Sequence of chain 1.A:
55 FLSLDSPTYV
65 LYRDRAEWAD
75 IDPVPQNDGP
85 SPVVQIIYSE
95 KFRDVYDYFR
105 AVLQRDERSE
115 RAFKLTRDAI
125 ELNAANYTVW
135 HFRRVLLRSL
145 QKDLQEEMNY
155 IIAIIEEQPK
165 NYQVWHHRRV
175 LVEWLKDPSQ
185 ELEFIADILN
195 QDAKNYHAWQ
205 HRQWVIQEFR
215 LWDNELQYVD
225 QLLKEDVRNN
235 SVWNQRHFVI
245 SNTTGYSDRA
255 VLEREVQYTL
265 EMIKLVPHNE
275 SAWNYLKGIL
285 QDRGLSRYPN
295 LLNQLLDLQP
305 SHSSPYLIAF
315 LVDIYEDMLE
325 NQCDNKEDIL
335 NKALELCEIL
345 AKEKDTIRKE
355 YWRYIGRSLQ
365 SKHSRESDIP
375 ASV

Sequence of chain 1.B:
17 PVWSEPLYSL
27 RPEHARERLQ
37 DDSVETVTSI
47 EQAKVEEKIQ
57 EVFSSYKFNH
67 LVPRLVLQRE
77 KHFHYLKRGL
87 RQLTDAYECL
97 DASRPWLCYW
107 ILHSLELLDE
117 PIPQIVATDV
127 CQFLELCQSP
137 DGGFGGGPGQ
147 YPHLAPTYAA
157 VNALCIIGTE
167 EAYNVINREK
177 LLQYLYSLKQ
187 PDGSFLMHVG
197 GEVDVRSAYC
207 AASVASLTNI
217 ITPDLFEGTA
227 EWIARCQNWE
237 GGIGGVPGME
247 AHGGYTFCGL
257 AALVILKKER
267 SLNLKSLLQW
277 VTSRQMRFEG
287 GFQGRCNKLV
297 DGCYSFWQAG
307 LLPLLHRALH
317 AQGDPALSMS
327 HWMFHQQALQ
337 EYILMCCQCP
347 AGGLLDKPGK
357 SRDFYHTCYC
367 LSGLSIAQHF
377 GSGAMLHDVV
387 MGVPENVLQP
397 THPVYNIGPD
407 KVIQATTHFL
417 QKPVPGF

Binding-site contacts:
Ligand atom CG contacts residue SER99 of chain 1.B at 4.0 Å.
Ligand atom CD1 contacts residue FPP1 of chain 1.E at 4.0 Å.
Ligand atom CB contacts residue LEU96 of chain 1.B at 3.7 Å (hydrophobic).
Ligand atom CA contacts residue FAR1 of chain 1.G at 3.3 Å.
Ligand atom O contacts residue FPP1 of chain 1.E at 3.7 Å.
Ligand atom CB contacts residue FPP1 of chain 1.E at 3.8 Å.
Ligand atom CE contacts residue TRP106 of chain 1.B at 3.6 Å (hydrophobic).
Ligand atom SD contacts residue TRP102 of chain 1.B at 2.9 Å (h-bond).
Ligand atom C contacts residue ARG202 of chain 1.B at 3.8 Å.
Ligand atom CB contacts residue ARG202 of chain 1.B at 3.6 Å.
Ligand atom CE contacts residue TRP102 of chain 1.B at 3.8 Å (hydrophobic).
Ligand atom CG1 contacts residue FPP1 of chain 1.E at 4.0 Å.
Ligand atom CG2 contacts residue FPP1 of chain 1.E at 3.6 Å.
Ligand atom CG2 contacts residue TYR361 of chain 1.B at 3.6 Å (hydrophobic).
Ligand atom C contacts residue TYR166 of chain 1.A at 4.0 Å (hydrophobic).
Ligand atom N contacts residue TYR166 of chain 1.A at 3.5 Å.
Ligand atom CG contacts residue CYS95 of chain 1.B at 3.7 Å (hydrophobic).
Ligand atom O contacts residue TYR166 of chain 1.A at 3.7 Å.
Ligand atom CE contacts residue SER99 of chain 1.B at 3.7 Å.
Ligand atom CB contacts residue FAR1 of chain 1.G at 2.8 Å.
Ligand atom CD1 contacts residue TYR361 of chain 1.B at 3.9 Å (hydrophobic).
Ligand atom C contacts residue TYR166 of chain 1.A at 3.6 Å (hydrophobic).
Ligand atom C contacts residue TYR166 of chain 1.A at 3.5 Å (hydrophobic).
Ligand atom SG contacts residue FAR1 of chain 1.G at 1.8 Å.
Ligand atom O contacts residue FPP1 of chain 1.E at 3.8 Å.
Ligand atom CG2 contacts residue FPP1 of chain 1.E at 3.7 Å.
Ligand atom O contacts residue TYR166 of chain 1.A at 3.2 Å.
Ligand atom SD contacts residue SER99 of chain 1.B at 4.0 Å.
Ligand atom CB contacts residue CYS95 of chain 1.B at 3.9 Å (hydrophobic).
Ligand atom CA contacts residue TYR166 of chain 1.A at 3.6 Å (hydrophobic).
Ligand atom CA contacts residue ARG202 of chain 1.B at 3.4 Å.
Ligand atom CG2 contacts residue LYS164 of chain 1.A at 3.8 Å.
Ligand atom O contacts residue ARG202 of chain 1.B at 2.9 Å (salt-bridge).
Ligand atom O contacts residue TYR166 of chain 1.A at 3.8 Å.
Ligand atom CD contacts residue CYS95 of chain 1.B at 3.4 Å (hydrophobic).
Ligand atom CB contacts residue FPP1 of chain 1.E at 4.0 Å.
Ligand atom C contacts residue FAR1 of chain 1.G at 4.0 Å.
Ligand atom N contacts residue ARG202 of chain 1.B at 4.0 Å.
Ligand atom OXT contacts residue GLN167 of chain 1.A at 3.1 Å (h-bond).
Ligand atom O contacts residue FAR1 of chain 1.G at 3.5 Å.

This small molecule binds to this protein.
Small molecule (SMILES): CC[C@H](C)[C@H](NC(=O)[C@@H](NC(=O)[C@H](CS)NC(=O)[C@H](CCCCN)NC(=O)[C@@H](N)[C@@H](C)O)C(C)C)C(=O)N[C@@H](CCSC)C(=O)O